A small-molecule ligand and the protein it binds are described below.
Small molecule (SMILES): Nc1ccn([C@@H]2O[C@H](COP(=O)=O)[C@@H](O[P](=O)(O)OC[C@H]3O[C@@H](n4cnc5c4NC=NC5N)[C@H](O)[C@@H]3O[P](=O)(O)OC[C@H]3O[C@@H](n4ccc(N)nc4=O)[C@H](O)[C@@H]3O[P](=O)(O)OC[C@H]3O[C@@H](n4cnc5c4NC=NC5N)[C@H](O)[C@@H]3O[P](=O)(O)OC[C@H]3O[C@@H](n4cnc5c4NC=NC5N)[C@H](O)[C@@H]3O[P](=O)(O)OC[C@H]3O[C@@H](n4cnc5c4NC=NC5N)[C@H](O)[C@@H]3O[P](=O)(O)OC[C@H]3O[C@@H](n4ccc(=O)[nH]c4=O)[C@H](O)[C@@H]3O[P](=O)(O)OC[C@H]3O[C@@H](n4ccc(N)nc4=O)[C@H](O)[C@@H]3O[P](=O)(O)OC[C@H]3O[C@@H](n4cnc5c4NC=NC5N)[C@H](O)[C@@H]3O)[C@H]2O)c(=O)n1

Binding-site contacts:
Ligand atom C6 contacts residue G2P1 of chain 1.G at 3.9 Å.
Ligand atom O3' contacts residue ASP290 of chain 1.B at 3.6 Å.
Ligand atom C4' contacts residue ASN330 of chain 1.B at 3.5 Å.
Ligand atom C5' contacts residue SER67 of chain 1.B at 3.9 Å.
Ligand atom O2' contacts residue VAL24 of chain 1.C at 3.9 Å.
Ligand atom C5 contacts residue G2P1 of chain 1.G at 3.7 Å.
Ligand atom C5' contacts residue ASN330 of chain 1.B at 3.6 Å.
Ligand atom O2' contacts residue ASP289 of chain 1.B at 3.1 Å (salt-bridge).
Ligand atom OP1 contacts residue LYS10 of chain 1.B at 2.9 Å (salt-bridge).
Ligand atom C4 contacts residue G2P1 of chain 1.G at 3.7 Å.
Ligand atom O3' contacts residue SER288 of chain 1.B at 4.0 Å.
Ligand atom OP1 contacts residue ARG353 of chain 1.B at 3.4 Å (salt-bridge).
Ligand atom OP1 contacts residue GLU72 of chain 1.B at 3.5 Å (salt-bridge).
Ligand atom O2' contacts residue G2P1 of chain 1.G at 2.4 Å (h-bond).
Ligand atom O2' contacts residue ASN330 of chain 1.B at 3.2 Å.
Ligand atom OP2 contacts residue ARG73 of chain 1.B at 3.1 Å (salt-bridge).
Ligand atom N4 contacts residue GLY106 of chain 1.C at 3.9 Å.
Ligand atom C3' contacts residue ASP289 of chain 1.B at 3.6 Å.
Ligand atom C3' contacts residue ASP290 of chain 1.B at 3.4 Å.
Ligand atom O2' contacts residue GLN361 of chain 1.B at 3.3 Å (h-bond).
Ligand atom O3' contacts residue ASP289 of chain 1.B at 3.0 Å (salt-bridge).
Ligand atom C5' contacts residue ASP290 of chain 1.B at 3.0 Å.
Ligand atom O3' contacts residue SER331 of chain 1.B at 3.4 Å (h-bond).
Ligand atom O3' contacts residue SER67 of chain 1.B at 3.6 Å.
Ligand atom C4' contacts residue ASN330 of chain 1.B at 3.5 Å.
Ligand atom N3 contacts residue G2P1 of chain 1.G at 4.0 Å.
Ligand atom OP1 contacts residue ARG149 of chain 1.B at 2.9 Å (salt-bridge).
Ligand atom OP1 contacts residue ASN12 of chain 1.B at 3.0 Å (h-bond).
Ligand atom C4' contacts residue ASP290 of chain 1.B at 3.1 Å.
Ligand atom OP1 contacts residue ALA348 of chain 1.B at 3.7 Å.
Ligand atom OP1 contacts residue SER67 of chain 1.B at 3.0 Å (h-bond).
Ligand atom O3' contacts residue ASN330 of chain 1.B at 3.7 Å.
Ligand atom N1 contacts residue G2P1 of chain 1.G at 4.0 Å.
Ligand atom P contacts residue SER331 of chain 1.B at 3.7 Å.
Ligand atom C2' contacts residue G2P1 of chain 1.G at 3.8 Å.
Ligand atom C2' contacts residue ASP289 of chain 1.B at 3.9 Å.
Ligand atom N6 contacts residue G2P1 of chain 1.G at 4.0 Å.
Ligand atom P contacts residue ASN12 of chain 1.B at 4.0 Å.
Ligand atom N9 contacts residue G2P1 of chain 1.G at 4.0 Å.
Ligand atom OP1 contacts residue SER331 of chain 1.B at 3.0 Å (h-bond).

Sequence of chain 1.C:
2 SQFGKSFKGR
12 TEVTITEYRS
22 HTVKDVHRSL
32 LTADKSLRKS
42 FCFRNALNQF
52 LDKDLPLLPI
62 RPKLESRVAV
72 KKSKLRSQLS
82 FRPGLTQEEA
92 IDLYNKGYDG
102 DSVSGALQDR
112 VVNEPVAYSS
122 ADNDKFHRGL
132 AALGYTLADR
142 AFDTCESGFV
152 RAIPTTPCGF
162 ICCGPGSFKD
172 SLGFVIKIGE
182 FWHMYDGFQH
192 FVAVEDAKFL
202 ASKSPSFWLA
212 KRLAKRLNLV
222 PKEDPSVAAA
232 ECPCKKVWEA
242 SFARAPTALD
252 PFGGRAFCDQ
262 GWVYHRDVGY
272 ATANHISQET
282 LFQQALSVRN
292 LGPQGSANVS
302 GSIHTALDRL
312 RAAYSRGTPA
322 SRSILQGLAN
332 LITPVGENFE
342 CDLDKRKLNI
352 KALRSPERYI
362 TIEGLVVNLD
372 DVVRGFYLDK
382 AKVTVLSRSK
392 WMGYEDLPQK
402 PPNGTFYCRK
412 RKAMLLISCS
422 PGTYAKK

Sequence of chain 1.B:
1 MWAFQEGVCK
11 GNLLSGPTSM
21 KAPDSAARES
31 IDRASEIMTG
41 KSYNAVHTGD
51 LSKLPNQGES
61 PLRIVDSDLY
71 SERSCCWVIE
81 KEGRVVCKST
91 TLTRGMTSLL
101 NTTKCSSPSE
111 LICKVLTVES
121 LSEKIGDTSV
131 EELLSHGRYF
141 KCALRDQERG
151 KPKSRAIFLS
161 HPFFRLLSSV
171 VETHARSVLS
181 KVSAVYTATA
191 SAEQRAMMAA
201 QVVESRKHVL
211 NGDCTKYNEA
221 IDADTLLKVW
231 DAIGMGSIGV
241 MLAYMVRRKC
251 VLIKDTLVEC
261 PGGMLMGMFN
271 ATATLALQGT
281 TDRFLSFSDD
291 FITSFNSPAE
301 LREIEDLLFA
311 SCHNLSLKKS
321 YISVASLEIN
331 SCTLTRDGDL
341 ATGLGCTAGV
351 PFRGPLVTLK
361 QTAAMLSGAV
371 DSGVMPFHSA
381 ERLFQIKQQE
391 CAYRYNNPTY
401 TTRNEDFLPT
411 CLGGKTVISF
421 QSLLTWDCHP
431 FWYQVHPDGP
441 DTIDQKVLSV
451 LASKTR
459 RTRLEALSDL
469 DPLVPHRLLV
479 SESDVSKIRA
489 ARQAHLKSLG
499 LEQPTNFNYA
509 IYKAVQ